Sequence of chain 1.A:
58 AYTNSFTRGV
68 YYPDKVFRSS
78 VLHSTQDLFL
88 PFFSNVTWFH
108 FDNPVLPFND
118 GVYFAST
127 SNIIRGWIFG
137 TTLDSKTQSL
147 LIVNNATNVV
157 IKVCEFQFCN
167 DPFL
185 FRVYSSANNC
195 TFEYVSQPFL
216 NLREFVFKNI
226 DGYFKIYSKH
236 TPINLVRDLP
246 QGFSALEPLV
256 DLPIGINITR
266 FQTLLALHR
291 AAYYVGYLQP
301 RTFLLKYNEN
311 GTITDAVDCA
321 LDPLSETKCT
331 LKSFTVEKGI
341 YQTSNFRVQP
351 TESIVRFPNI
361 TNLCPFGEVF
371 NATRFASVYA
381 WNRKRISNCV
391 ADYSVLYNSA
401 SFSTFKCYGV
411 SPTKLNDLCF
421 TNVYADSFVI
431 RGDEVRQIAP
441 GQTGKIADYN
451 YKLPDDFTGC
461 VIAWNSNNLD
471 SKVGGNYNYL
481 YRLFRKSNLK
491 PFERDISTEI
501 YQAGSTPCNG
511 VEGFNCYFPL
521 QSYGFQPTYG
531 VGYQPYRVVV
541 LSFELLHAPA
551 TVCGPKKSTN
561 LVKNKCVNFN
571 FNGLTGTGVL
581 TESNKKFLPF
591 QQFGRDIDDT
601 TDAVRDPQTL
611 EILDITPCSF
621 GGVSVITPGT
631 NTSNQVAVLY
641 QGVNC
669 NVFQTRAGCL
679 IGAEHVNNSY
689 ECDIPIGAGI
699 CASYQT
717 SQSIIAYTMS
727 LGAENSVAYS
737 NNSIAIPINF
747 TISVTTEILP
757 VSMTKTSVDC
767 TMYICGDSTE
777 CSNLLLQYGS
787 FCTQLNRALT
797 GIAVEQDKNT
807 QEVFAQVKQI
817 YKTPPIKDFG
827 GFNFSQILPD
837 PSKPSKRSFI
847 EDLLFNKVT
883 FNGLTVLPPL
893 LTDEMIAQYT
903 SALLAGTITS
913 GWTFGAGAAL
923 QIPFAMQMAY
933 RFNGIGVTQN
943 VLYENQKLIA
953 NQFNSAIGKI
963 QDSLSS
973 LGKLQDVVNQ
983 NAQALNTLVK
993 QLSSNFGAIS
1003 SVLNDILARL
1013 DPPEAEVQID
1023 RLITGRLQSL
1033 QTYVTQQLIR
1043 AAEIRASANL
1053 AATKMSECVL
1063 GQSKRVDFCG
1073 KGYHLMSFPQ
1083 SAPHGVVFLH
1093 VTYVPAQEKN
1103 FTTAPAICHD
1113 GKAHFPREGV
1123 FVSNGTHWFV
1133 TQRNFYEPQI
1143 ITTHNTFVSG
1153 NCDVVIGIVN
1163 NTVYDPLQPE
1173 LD

A protein and the small-molecule ligand that binds it are described below.
Small molecule (SMILES): CC(=O)N[C@H]1[C@H](O[C@H]2[C@H](O)[C@@H](NC(C)=O)CO[C@@H]2CO)O[C@H](CO)[C@@H](O)[C@@H]1O

Binding-site contacts:
Ligand atom C1 contacts residue ASN359 of chain 1.A at 1.4 Å.
Ligand atom C7 contacts residue ASN359 of chain 1.A at 3.9 Å.
Ligand atom C2 contacts residue ASN359 of chain 1.A at 2.4 Å.
Ligand atom N2 contacts residue GLN608 of chain 1.A at 3.4 Å (h-bond).
Ligand atom C3 contacts residue GLN608 of chain 1.A at 3.9 Å.
Ligand atom C4 contacts residue ASN359 of chain 1.A at 4.2 Å.
Ligand atom C1 contacts residue GLN608 of chain 1.A at 4.3 Å.
Ligand atom C3 contacts residue ASN359 of chain 1.A at 3.8 Å.
Ligand atom O3 contacts residue GLN608 of chain 1.A at 4.4 Å.
Ligand atom C2 contacts residue GLN608 of chain 1.A at 4.0 Å.
Ligand atom C8 contacts residue LEU610 of chain 1.A at 3.9 Å (hydrophobic).
Ligand atom C7 contacts residue GLN608 of chain 1.A at 4.1 Å.
Ligand atom O5 contacts residue ASN359 of chain 1.A at 2.4 Å (h-bond).
Ligand atom C8 contacts residue GLN608 of chain 1.A at 4.2 Å.
Ligand atom N2 contacts residue ASN359 of chain 1.A at 2.9 Å (h-bond).
Ligand atom C5 contacts residue ASN359 of chain 1.A at 3.7 Å.